Binding-site contacts:
Ligand atom C4' contacts residue GLN71 of chain 1.B at 4.0 Å.
Ligand atom O1P contacts residue ARG310 of chain 1.B at 2.6 Å (salt-bridge).
Ligand atom C2 contacts residue ASN44 of chain 1.A at 3.0 Å.
Ligand atom N1 contacts residue ASN44 of chain 1.A at 3.7 Å.
Ligand atom C2' contacts residue ASP42 of chain 1.A at 3.7 Å.
Ligand atom C6 contacts residue TYR75 of chain 1.B at 3.8 Å (hydrophobic).
Ligand atom O2P contacts residue ARG242 of chain 1.B at 3.9 Å.
Ligand atom O2' contacts residue ILE68 of chain 1.B at 3.9 Å.
Ligand atom O3P contacts residue TYR75 of chain 1.B at 3.4 Å (h-bond).
Ligand atom O4' contacts residue GLN71 of chain 1.B at 3.3 Å.
Ligand atom P contacts residue ARG309 of chain 1.B at 3.3 Å.
Ligand atom C4 contacts residue TYR75 of chain 1.B at 3.6 Å (hydrophobic).
Ligand atom N7 contacts residue TYR75 of chain 1.B at 3.5 Å.
Ligand atom N3 contacts residue TYR75 of chain 1.B at 3.9 Å.
Ligand atom N9 contacts residue TYR75 of chain 1.B at 3.5 Å.
Ligand atom N1 contacts residue TYR75 of chain 1.B at 3.9 Å.
Ligand atom C5 contacts residue TYR75 of chain 1.B at 3.6 Å (hydrophobic).
Ligand atom O2P contacts residue ARG310 of chain 1.B at 3.2 Å (salt-bridge).
Ligand atom C8 contacts residue TYR75 of chain 1.B at 3.3 Å (hydrophobic).
Ligand atom O3' contacts residue VAL40 of chain 1.A at 4.1 Å.
Ligand atom O6 contacts residue TYR75 of chain 1.B at 3.9 Å.
Ligand atom O4' contacts residue TYR75 of chain 1.B at 3.8 Å.
Ligand atom C4' contacts residue TRP67 of chain 1.B at 3.8 Å (hydrophobic).
Ligand atom P contacts residue ARG310 of chain 1.B at 3.8 Å.
Ligand atom C2 contacts residue TYR75 of chain 1.B at 3.8 Å (hydrophobic).
Ligand atom N3 contacts residue ASN44 of chain 1.A at 3.3 Å (h-bond).
Ligand atom O3' contacts residue TRP67 of chain 1.B at 3.2 Å.
Ligand atom O2' contacts residue ASP42 of chain 1.A at 2.9 Å (salt-bridge).
Ligand atom N3 contacts residue GLN72 of chain 1.B at 3.8 Å.
Ligand atom C3' contacts residue VAL45 of chain 1.A at 4.2 Å (hydrophobic).
Ligand atom P contacts residue TYR75 of chain 1.B at 3.5 Å.
Ligand atom O2' contacts residue GLN71 of chain 1.B at 4.0 Å.
Ligand atom C1' contacts residue TYR75 of chain 1.B at 4.1 Å (hydrophobic).
Ligand atom O2P contacts residue ARG309 of chain 1.B at 3.1 Å (salt-bridge).
Ligand atom C1' contacts residue GLN71 of chain 1.B at 3.6 Å.
Ligand atom O1P contacts residue TYR75 of chain 1.B at 2.6 Å (h-bond).
Ligand atom O3P contacts residue ARG309 of chain 1.B at 2.9 Å (salt-bridge).
Ligand atom O1P contacts residue ARG309 of chain 1.B at 3.6 Å.
Ligand atom C8 contacts residue VAL45 of chain 1.A at 4.1 Å (hydrophobic).
Ligand atom C6 contacts residue ASN44 of chain 1.A at 4.1 Å.

A small-molecule ligand and the protein it binds are described below.
Small molecule (SMILES): O=c1[nH]cnc2c1ncn2[C@@H]1O[C@H](COP(=O)(O)O)[C@@H](O)[C@H]1O

Sequence of chain 1.A:
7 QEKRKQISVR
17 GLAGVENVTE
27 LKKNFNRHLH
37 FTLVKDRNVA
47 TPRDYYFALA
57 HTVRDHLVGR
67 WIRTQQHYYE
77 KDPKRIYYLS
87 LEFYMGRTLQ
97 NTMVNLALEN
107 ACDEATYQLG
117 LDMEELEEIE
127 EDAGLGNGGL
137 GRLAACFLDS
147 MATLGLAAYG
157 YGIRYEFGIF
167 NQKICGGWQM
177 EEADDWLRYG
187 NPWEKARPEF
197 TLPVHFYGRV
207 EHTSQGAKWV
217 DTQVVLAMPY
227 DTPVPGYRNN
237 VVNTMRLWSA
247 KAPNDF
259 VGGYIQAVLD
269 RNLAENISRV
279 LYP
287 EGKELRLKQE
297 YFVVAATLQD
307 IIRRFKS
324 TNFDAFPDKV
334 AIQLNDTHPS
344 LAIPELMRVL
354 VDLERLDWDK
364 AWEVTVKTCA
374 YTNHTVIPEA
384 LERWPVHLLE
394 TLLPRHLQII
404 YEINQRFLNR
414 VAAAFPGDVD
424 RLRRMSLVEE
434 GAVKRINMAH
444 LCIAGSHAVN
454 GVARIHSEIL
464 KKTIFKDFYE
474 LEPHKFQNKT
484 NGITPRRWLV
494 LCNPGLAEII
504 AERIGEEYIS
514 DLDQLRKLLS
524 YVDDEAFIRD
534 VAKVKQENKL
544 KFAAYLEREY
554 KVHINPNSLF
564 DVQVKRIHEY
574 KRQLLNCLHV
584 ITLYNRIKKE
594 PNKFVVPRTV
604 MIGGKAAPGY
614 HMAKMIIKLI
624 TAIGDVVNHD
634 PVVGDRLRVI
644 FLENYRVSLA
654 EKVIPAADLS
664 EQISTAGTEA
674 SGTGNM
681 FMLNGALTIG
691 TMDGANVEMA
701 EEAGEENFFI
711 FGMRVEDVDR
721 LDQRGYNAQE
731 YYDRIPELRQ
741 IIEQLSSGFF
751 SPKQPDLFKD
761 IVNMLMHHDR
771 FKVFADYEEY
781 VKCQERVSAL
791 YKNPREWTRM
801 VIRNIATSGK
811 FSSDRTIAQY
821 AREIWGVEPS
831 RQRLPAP

Sequence of chain 1.B:
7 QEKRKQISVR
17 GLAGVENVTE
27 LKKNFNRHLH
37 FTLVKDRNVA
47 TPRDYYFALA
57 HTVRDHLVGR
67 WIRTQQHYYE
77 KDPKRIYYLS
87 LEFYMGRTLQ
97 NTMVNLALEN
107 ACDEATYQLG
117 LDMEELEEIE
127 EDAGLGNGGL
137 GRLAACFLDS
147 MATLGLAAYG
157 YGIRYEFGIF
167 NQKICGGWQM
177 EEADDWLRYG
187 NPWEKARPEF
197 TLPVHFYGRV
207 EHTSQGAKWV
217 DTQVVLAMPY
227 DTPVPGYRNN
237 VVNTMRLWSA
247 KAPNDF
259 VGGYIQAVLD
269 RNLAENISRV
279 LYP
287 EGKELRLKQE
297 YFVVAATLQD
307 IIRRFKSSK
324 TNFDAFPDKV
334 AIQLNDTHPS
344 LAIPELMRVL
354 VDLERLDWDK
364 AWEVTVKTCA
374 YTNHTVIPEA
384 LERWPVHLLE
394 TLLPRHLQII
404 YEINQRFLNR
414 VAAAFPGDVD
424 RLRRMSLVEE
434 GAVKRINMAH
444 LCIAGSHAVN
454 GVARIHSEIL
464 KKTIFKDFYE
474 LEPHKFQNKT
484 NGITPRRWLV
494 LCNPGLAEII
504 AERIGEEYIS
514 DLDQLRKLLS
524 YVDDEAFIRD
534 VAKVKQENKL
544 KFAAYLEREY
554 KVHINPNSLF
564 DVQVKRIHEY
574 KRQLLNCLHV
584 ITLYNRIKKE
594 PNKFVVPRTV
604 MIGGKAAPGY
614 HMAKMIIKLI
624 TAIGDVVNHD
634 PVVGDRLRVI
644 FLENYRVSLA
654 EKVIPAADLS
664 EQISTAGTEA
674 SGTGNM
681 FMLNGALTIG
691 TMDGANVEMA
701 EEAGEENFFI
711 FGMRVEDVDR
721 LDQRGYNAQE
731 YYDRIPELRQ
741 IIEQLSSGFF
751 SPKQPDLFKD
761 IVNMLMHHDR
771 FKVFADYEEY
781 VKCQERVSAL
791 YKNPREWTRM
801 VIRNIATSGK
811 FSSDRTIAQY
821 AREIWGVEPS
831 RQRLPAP